Sequence of chain 1.A:
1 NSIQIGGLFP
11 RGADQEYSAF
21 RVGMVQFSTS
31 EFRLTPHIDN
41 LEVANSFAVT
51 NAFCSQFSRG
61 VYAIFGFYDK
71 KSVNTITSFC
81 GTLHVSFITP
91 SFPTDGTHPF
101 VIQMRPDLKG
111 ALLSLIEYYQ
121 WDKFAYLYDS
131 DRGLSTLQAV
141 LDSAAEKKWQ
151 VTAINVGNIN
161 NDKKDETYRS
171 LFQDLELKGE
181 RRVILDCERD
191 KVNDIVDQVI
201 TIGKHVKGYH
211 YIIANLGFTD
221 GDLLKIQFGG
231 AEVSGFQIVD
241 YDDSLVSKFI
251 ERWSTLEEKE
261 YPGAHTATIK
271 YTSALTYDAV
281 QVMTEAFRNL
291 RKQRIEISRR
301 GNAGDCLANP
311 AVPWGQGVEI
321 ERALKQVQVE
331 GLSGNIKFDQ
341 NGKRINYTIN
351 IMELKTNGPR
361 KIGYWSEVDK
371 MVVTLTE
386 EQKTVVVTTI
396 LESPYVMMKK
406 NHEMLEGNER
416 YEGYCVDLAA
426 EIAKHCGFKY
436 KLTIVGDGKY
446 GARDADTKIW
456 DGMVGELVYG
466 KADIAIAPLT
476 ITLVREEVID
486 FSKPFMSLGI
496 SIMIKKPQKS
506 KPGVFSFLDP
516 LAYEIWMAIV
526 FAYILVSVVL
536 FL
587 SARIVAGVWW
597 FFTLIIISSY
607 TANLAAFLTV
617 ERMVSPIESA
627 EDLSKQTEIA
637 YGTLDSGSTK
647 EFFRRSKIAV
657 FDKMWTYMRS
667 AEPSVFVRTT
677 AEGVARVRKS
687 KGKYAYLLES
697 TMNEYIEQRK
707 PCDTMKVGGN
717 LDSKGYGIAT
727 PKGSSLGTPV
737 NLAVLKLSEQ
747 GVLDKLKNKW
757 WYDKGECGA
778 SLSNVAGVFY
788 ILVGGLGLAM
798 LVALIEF

A protein and the small-molecule ligand that binds it are described below.
Small molecule (SMILES): C=C(C)[C@H]1CN[C@H](C(=O)O)[C@H]1CC(=O)O

Binding-site contacts:
Ligand atom CD contacts residue GLU695 of chain 1.A at 3.5 Å.
Ligand atom CB1 contacts residue LEU640 of chain 1.A at 3.8 Å (hydrophobic).
Ligand atom CG2 contacts residue TYR445 of chain 1.A at 3.4 Å (hydrophobic).
Ligand atom CD1 contacts residue TYR445 of chain 1.A at 3.4 Å (hydrophobic).
Ligand atom CD1 contacts residue MET698 of chain 1.A at 4.1 Å (hydrophobic).
Ligand atom OD1 contacts residue GLU695 of chain 1.A at 3.9 Å.
Ligand atom CG1 contacts residue THR645 of chain 1.A at 3.0 Å.
Ligand atom OXT contacts residue SER644 of chain 1.A at 2.9 Å (h-bond).
Ligand atom OXT contacts residue GLY643 of chain 1.A at 3.6 Å.
Ligand atom CB contacts residue GLU695 of chain 1.A at 4.0 Å.
Ligand atom OD1 contacts residue THR645 of chain 1.A at 2.2 Å (h-bond).
Ligand atom CA contacts residue SER644 of chain 1.A at 3.4 Å.
Ligand atom OD2 contacts residue GLY643 of chain 1.A at 3.1 Å.
Ligand atom N contacts residue THR475 of chain 1.A at 3.0 Å (h-bond).
Ligand atom CB contacts residue SER644 of chain 1.A at 4.0 Å.
Ligand atom C contacts residue THR475 of chain 1.A at 3.2 Å.
Ligand atom CG contacts residue TYR445 of chain 1.A at 3.5 Å (hydrophobic).
Ligand atom CD2 contacts residue LEU640 of chain 1.A at 3.9 Å (hydrophobic).
Ligand atom OD1 contacts residue LEU640 of chain 1.A at 3.9 Å.
Ligand atom O contacts residue THR475 of chain 1.A at 2.8 Å (h-bond).
Ligand atom O contacts residue LEU474 of chain 1.A at 3.9 Å.
Ligand atom OD2 contacts residue THR645 of chain 1.A at 2.7 Å (h-bond).
Ligand atom OXT contacts residue ARG480 of chain 1.A at 3.0 Å (salt-bridge).
Ligand atom CG1 contacts residue SER644 of chain 1.A at 3.8 Å.
Ligand atom OD2 contacts residue SER644 of chain 1.A at 2.5 Å (h-bond).
Ligand atom CD contacts residue PRO473 of chain 1.A at 3.5 Å (hydrophobic).
Ligand atom CG1 contacts residue GLU695 of chain 1.A at 3.8 Å.
Ligand atom CD2 contacts residue TYR445 of chain 1.A at 3.6 Å (hydrophobic).
Ligand atom CA contacts residue GLU695 of chain 1.A at 3.2 Å.
Ligand atom CG1 contacts residue LEU640 of chain 1.A at 4.0 Å (hydrophobic).
Ligand atom CA contacts residue THR475 of chain 1.A at 3.1 Å.
Ligand atom CD contacts residue TYR445 of chain 1.A at 3.4 Å (hydrophobic).
Ligand atom C contacts residue ARG480 of chain 1.A at 3.5 Å.
Ligand atom O contacts residue TYR445 of chain 1.A at 3.8 Å.
Ligand atom C contacts residue SER644 of chain 1.A at 3.5 Å.
Ligand atom N contacts residue GLU695 of chain 1.A at 3.0 Å (salt-bridge).
Ligand atom O contacts residue PRO473 of chain 1.A at 3.8 Å.
Ligand atom CB1 contacts residue GLU695 of chain 1.A at 3.3 Å.
Ligand atom O contacts residue ARG480 of chain 1.A at 2.8 Å (salt-bridge).
Ligand atom N contacts residue PRO473 of chain 1.A at 3.4 Å (h-bond).